Sequence of chain 1.A:
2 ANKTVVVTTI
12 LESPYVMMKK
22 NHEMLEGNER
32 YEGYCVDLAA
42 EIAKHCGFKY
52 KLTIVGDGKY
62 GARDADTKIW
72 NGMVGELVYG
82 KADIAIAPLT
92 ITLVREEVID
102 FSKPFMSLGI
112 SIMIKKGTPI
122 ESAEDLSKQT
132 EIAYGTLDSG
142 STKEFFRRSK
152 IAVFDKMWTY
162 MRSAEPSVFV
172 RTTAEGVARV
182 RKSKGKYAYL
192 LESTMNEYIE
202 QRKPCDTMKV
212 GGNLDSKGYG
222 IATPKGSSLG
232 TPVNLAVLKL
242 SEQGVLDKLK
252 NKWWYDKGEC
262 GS

Binding-site contacts:
Ligand atom C9 contacts residue THR91 of chain 1.A at 3.6 Å.
Ligand atom O91 contacts residue SER142 of chain 1.A at 2.9 Å (h-bond).
Ligand atom O91 contacts residue ARG96 of chain 1.A at 2.8 Å (salt-bridge).
Ligand atom C4 contacts residue GLU193 of chain 1.A at 3.7 Å.
Ligand atom O2 contacts residue SER142 of chain 1.A at 3.2 Å (h-bond).
Ligand atom C9 contacts residue TYR61 of chain 1.A at 3.7 Å (hydrophobic).
Ligand atom O91 contacts residue TYR61 of chain 1.A at 3.6 Å.
Ligand atom C8 contacts residue GLU193 of chain 1.A at 3.3 Å.
Ligand atom C2 contacts residue LEU138 of chain 1.A at 3.7 Å (hydrophobic).
Ligand atom C5 contacts residue GLU193 of chain 1.A at 3.6 Å.
Ligand atom O92 contacts residue PRO89 of chain 1.A at 3.7 Å.
Ligand atom O4 contacts residue LEU192 of chain 1.A at 3.1 Å.
Ligand atom C9 contacts residue ARG96 of chain 1.A at 3.4 Å.
Ligand atom F5 contacts residue THR174 of chain 1.A at 3.3 Å.
Ligand atom C8 contacts residue SER142 of chain 1.A at 3.4 Å.
Ligand atom N8 contacts residue THR91 of chain 1.A at 2.9 Å (h-bond).
Ligand atom F5 contacts residue MET196 of chain 1.A at 3.1 Å.
Ligand atom O2 contacts residue THR143 of chain 1.A at 3.0 Å (h-bond).
Ligand atom C8 contacts residue THR91 of chain 1.A at 3.4 Å.
Ligand atom N8 contacts residue TYR220 of chain 1.A at 3.8 Å.
Ligand atom N8 contacts residue GLU193 of chain 1.A at 2.9 Å (salt-bridge).
Ligand atom O91 contacts residue GLY141 of chain 1.A at 3.4 Å.
Ligand atom O4 contacts residue GLU193 of chain 1.A at 3.0 Å (salt-bridge).
Ligand atom N1 contacts residue GLU193 of chain 1.A at 3.6 Å (salt-bridge).
Ligand atom N3 contacts residue GLU193 of chain 1.A at 3.8 Å.
Ligand atom C9 contacts residue SER142 of chain 1.A at 3.4 Å.
Ligand atom N8 contacts residue PRO89 of chain 1.A at 2.9 Å (h-bond).
Ligand atom O2 contacts residue GLY141 of chain 1.A at 3.7 Å.
Ligand atom N1 contacts residue LEU138 of chain 1.A at 3.6 Å.
Ligand atom O92 contacts residue LEU90 of chain 1.A at 3.6 Å.
Ligand atom O92 contacts residue TYR61 of chain 1.A at 3.5 Å.
Ligand atom O92 contacts residue THR91 of chain 1.A at 2.9 Å (h-bond).
Ligand atom C6 contacts residue GLU193 of chain 1.A at 3.4 Å.
Ligand atom C7 contacts residue TYR61 of chain 1.A at 3.5 Å (hydrophobic).
Ligand atom C2 contacts residue GLU193 of chain 1.A at 3.7 Å.
Ligand atom C2 contacts residue THR143 of chain 1.A at 3.4 Å.
Ligand atom C4 contacts residue THR143 of chain 1.A at 3.8 Å.
Ligand atom N3 contacts residue THR143 of chain 1.A at 2.8 Å (h-bond).
Ligand atom O92 contacts residue ARG96 of chain 1.A at 2.8 Å (salt-bridge).
Ligand atom C6 contacts residue LEU138 of chain 1.A at 3.7 Å (hydrophobic).

A protein and the small-molecule ligand that binds it are described below.
Small molecule (SMILES): N[C@@H](Cn1cc(F)c(=O)[nH]c1=O)C(=O)O